Sequence of chain 2.A:
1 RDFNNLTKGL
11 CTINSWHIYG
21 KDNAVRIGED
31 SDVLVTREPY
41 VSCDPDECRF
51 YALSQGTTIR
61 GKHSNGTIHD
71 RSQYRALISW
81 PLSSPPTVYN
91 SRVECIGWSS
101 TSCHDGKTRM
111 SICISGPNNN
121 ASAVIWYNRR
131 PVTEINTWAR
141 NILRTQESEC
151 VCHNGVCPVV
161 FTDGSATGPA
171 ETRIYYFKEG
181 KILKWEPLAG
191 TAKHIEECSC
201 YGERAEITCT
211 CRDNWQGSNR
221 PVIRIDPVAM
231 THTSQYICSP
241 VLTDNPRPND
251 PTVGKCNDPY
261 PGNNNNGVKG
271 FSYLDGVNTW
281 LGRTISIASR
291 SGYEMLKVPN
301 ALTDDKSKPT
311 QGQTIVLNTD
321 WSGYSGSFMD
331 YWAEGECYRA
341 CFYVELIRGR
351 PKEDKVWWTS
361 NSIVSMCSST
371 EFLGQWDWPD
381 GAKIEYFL

Binding-site contacts:
Ligand atom C4 contacts residue TRP357 of chain 2.A at 4.4 Å (hydrophobic).
Ligand atom O5 contacts residue TRP357 of chain 2.A at 4.3 Å.
Ligand atom C8 contacts residue TRP357 of chain 2.A at 3.5 Å (hydrophobic).
Ligand atom C3 contacts residue ASN65 of chain 2.A at 4.2 Å.
Ligand atom N2 contacts residue ASN65 of chain 2.A at 3.3 Å (h-bond).
Ligand atom C2 contacts residue ASN65 of chain 2.A at 2.9 Å.
Ligand atom C3 contacts residue TRP357 of chain 2.A at 3.8 Å (hydrophobic).
Ligand atom C7 contacts residue TRP357 of chain 2.A at 4.0 Å (hydrophobic).
Ligand atom O5 contacts residue ASN65 of chain 2.A at 2.5 Å (h-bond).
Ligand atom N2 contacts residue TRP357 of chain 2.A at 3.5 Å (h-bond).
Ligand atom O4 contacts residue TRP357 of chain 2.A at 4.2 Å.
Ligand atom C2 contacts residue TRP357 of chain 2.A at 4.2 Å (hydrophobic).
Ligand atom C5 contacts residue ASN65 of chain 2.A at 3.9 Å.
Ligand atom C8 contacts residue ASN65 of chain 2.A at 4.5 Å.
Ligand atom C5 contacts residue TRP357 of chain 2.A at 4.0 Å (hydrophobic).
Ligand atom C7 contacts residue ASN65 of chain 2.A at 3.3 Å.
Ligand atom C1 contacts residue TRP357 of chain 2.A at 3.8 Å (hydrophobic).
Ligand atom C1 contacts residue ASN65 of chain 2.A at 1.9 Å.
Ligand atom O3 contacts residue TRP357 of chain 2.A at 4.4 Å.
Ligand atom O7 contacts residue ASN65 of chain 2.A at 2.9 Å (h-bond).

A small-molecule ligand and the protein it binds are described below.
Small molecule (SMILES): CC(=O)N[C@@H]1[C@@H](O)[C@H](O)[C@@H](CO)O[C@H]1O